Sequence of chain 1.A:
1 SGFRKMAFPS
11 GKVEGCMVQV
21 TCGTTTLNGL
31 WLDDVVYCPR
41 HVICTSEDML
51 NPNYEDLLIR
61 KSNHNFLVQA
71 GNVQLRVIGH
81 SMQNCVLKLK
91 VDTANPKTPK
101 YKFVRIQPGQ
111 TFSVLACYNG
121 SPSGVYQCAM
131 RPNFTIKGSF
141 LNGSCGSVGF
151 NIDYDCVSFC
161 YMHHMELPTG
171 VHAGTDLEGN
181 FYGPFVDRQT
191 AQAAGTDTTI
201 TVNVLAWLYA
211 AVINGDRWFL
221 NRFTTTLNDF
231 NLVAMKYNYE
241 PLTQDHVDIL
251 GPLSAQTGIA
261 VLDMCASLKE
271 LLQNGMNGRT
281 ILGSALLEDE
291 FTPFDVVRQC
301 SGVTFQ

This small molecule binds to this protein.
Small molecule (SMILES): CC(C)(C)OC(=O)Nc1cccn([C@H](CC2CC2)C(=O)N[C@@H](C[C@@H]2CCNC2=O)[C@H](O)C(=O)NCc2ccccc2)c1=O

Binding-site contacts:
Ligand atom C23 contacts residue MET49 of chain 2.A at 3.4 Å (hydrophobic).
Ligand atom O41 contacts residue LEU27 of chain 2.A at 3.9 Å.
Ligand atom C35 contacts residue HIS41 of chain 2.A at 3.6 Å.
Ligand atom C47 contacts residue GLU166 of chain 2.A at 3.6 Å.
Ligand atom O40 contacts residue CYS145 of chain 2.A at 2.8 Å (h-bond).
Ligand atom C51 contacts residue PHE140 of chain 2.A at 3.8 Å (hydrophobic).
Ligand atom C20 contacts residue ASN142 of chain 2.A at 3.2 Å.
Ligand atom O40 contacts residue SER144 of chain 2.A at 3.4 Å (h-bond).
Ligand atom C25 contacts residue MET49 of chain 2.A at 3.4 Å (hydrophobic).
Ligand atom C25 contacts residue SER46 of chain 2.A at 3.5 Å.
Ligand atom O40 contacts residue GLY143 of chain 2.A at 3.1 Å (h-bond).
Ligand atom N36 contacts residue HIS41 of chain 2.A at 3.2 Å (h-bond).
Ligand atom C36 contacts residue ASN142 of chain 2.A at 3.7 Å.
Ligand atom C13 contacts residue HIS41 of chain 2.A at 3.1 Å.
Ligand atom C30 contacts residue SER46 of chain 2.A at 3.7 Å.
Ligand atom O48 contacts residue PHE140 of chain 2.A at 3.5 Å.
Ligand atom N36 contacts residue CYS145 of chain 2.A at 3.4 Å (h-bond).
Ligand atom N49 contacts residue PHE140 of chain 2.A at 3.0 Å (h-bond).
Ligand atom O41 contacts residue CYS145 of chain 2.A at 3.7 Å.
Ligand atom C35 contacts residue CYS145 of chain 2.A at 3.0 Å (hydrophobic).
Ligand atom C57 contacts residue CYS145 of chain 2.A at 2.1 Å (hydrophobic).
Ligand atom C26 contacts residue SER46 of chain 2.A at 3.8 Å.
Ligand atom N38 contacts residue ASN142 of chain 2.A at 3.0 Å (h-bond).
Ligand atom C22 contacts residue ASN142 of chain 2.A at 3.5 Å.
Ligand atom O48 contacts residue HIS163 of chain 2.A at 2.8 Å (h-bond).
Ligand atom O48 contacts residue GLU166 of chain 2.A at 3.6 Å.
Ligand atom C42 contacts residue CYS145 of chain 2.A at 3.1 Å (hydrophobic).
Ligand atom O41 contacts residue HIS41 of chain 2.A at 3.8 Å.
Ligand atom C14 contacts residue MET49 of chain 2.A at 3.8 Å (hydrophobic).
Ligand atom C40 contacts residue ASN142 of chain 2.A at 3.9 Å.
Ligand atom C51 contacts residue GLU166 of chain 2.A at 3.9 Å.
Ligand atom C54 contacts residue ASN142 of chain 2.A at 3.8 Å.
Ligand atom C34 contacts residue SER46 of chain 2.A at 3.7 Å.
Ligand atom C29 contacts residue ASN142 of chain 2.A at 3.6 Å.
Ligand atom C15 contacts residue MET49 of chain 2.A at 3.6 Å (hydrophobic).
Ligand atom O22 contacts residue ASN142 of chain 2.A at 3.1 Å.
Ligand atom C26 contacts residue MET49 of chain 2.A at 3.6 Å (hydrophobic).
Ligand atom C40 contacts residue CYS145 of chain 2.A at 3.1 Å (hydrophobic).
Ligand atom N49 contacts residue GLU166 of chain 2.A at 3.1 Å (salt-bridge).
Ligand atom C28 contacts residue MET49 of chain 2.A at 3.8 Å (hydrophobic).

Sequence of chain 2.A:
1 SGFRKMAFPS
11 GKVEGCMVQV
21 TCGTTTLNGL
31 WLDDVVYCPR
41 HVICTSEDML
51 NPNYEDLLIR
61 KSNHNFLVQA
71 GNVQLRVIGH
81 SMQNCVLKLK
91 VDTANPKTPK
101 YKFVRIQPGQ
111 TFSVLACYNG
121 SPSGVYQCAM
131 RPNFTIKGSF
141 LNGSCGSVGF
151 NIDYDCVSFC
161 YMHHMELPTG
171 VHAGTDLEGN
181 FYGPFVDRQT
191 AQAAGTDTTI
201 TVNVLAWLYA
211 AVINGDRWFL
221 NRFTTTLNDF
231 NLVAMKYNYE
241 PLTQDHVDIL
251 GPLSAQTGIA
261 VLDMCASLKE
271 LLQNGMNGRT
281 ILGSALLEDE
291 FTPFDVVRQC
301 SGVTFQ